Binding-site contacts:
Ligand atom O5 contacts residue ASN1081 of chain 1.C at 2.4 Å (h-bond).
Ligand atom C8 contacts residue ASN1081 of chain 1.C at 4.0 Å.
Ligand atom C8 contacts residue THR1083 of chain 1.C at 3.8 Å.
Ligand atom C5 contacts residue HIS1084 of chain 1.C at 3.4 Å.
Ligand atom C3 contacts residue ASN1081 of chain 1.C at 3.9 Å.
Ligand atom O6 contacts residue PHE1086 of chain 1.C at 3.9 Å.
Ligand atom O5 contacts residue HIS1084 of chain 1.C at 3.9 Å.
Ligand atom N2 contacts residue ASN1081 of chain 1.C at 3.4 Å (h-bond).
Ligand atom O5 contacts residue PHE1086 of chain 1.C at 4.3 Å.
Ligand atom O4 contacts residue HIS1084 of chain 1.C at 3.8 Å.
Ligand atom O7 contacts residue ASN1081 of chain 1.C at 3.2 Å.
Ligand atom C2 contacts residue HIS1084 of chain 1.C at 4.1 Å.
Ligand atom N2 contacts residue THR1083 of chain 1.C at 4.1 Å.
Ligand atom C4 contacts residue HIS1084 of chain 1.C at 3.8 Å.
Ligand atom C2 contacts residue ASN1081 of chain 1.C at 2.8 Å.
Ligand atom C4 contacts residue ASN1081 of chain 1.C at 4.4 Å.
Ligand atom C1 contacts residue ASN1081 of chain 1.C at 1.5 Å.
Ligand atom C7 contacts residue ASN1081 of chain 1.C at 3.3 Å.
Ligand atom C5 contacts residue ASN1081 of chain 1.C at 3.6 Å.
Ligand atom C3 contacts residue HIS1084 of chain 1.C at 3.5 Å.
Ligand atom C1 contacts residue HIS1084 of chain 1.C at 3.5 Å.

Sequence of chain 1.C:
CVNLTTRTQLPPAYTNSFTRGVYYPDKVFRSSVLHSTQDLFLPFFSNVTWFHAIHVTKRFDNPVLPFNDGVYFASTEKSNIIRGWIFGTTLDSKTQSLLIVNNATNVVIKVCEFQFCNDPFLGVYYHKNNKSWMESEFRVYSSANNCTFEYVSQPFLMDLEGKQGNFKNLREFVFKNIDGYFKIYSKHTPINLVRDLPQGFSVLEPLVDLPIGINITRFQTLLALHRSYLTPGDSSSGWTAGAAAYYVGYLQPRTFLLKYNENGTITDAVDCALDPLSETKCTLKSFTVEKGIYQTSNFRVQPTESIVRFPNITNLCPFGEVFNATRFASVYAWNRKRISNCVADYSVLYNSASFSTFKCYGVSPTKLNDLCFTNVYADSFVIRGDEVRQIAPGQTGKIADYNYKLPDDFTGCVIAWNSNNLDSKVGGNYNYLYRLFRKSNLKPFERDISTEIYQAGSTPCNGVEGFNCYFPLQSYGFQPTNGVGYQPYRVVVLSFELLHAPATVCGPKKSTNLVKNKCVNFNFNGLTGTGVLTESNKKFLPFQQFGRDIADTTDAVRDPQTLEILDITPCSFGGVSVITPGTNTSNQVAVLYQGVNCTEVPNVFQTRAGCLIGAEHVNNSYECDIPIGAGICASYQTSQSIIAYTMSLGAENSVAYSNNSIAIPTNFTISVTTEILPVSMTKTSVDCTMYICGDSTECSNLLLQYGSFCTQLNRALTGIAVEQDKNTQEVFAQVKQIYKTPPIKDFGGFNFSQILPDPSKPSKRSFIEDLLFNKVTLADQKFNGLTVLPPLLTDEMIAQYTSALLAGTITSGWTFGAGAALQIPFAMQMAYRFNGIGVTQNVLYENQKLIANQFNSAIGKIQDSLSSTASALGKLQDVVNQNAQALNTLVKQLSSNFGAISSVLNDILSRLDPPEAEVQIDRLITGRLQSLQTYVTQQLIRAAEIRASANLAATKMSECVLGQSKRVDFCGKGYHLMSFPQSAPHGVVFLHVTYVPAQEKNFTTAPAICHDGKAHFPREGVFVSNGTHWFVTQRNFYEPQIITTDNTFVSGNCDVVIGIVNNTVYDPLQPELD

This small molecule binds to this protein.
Small molecule (SMILES): CC(=O)N[C@@H]1[C@@H](O)[C@H](O)[C@@H](CO)O[C@H]1O